Binding-site contacts:
Ligand atom N2 contacts residue MET118 of chain 52.E at 3.9 Å.
Ligand atom C8 contacts residue ASN67 of chain 52.E at 3.9 Å.
Ligand atom O7 contacts residue ASN67 of chain 52.E at 4.5 Å.
Ligand atom C2 contacts residue ASN67 of chain 52.E at 2.5 Å.
Ligand atom C3 contacts residue ASN67 of chain 52.E at 3.8 Å.
Ligand atom C7 contacts residue ASN67 of chain 52.E at 3.6 Å.
Ligand atom O7 contacts residue ARG89 of chain 52.E at 3.8 Å.
Ligand atom C7 contacts residue MET118 of chain 52.E at 4.1 Å (hydrophobic).
Ligand atom C1 contacts residue ASN67 of chain 52.E at 1.4 Å.
Ligand atom O7 contacts residue MET118 of chain 52.E at 3.4 Å.
Ligand atom C4 contacts residue ASN67 of chain 52.E at 4.2 Å.
Ligand atom C5 contacts residue ASN67 of chain 52.E at 3.7 Å.
Ligand atom O5 contacts residue ASN67 of chain 52.E at 2.4 Å (h-bond).
Ligand atom C7 contacts residue PHE90 of chain 52.E at 4.1 Å (hydrophobic).
Ligand atom O7 contacts residue PHE90 of chain 52.E at 3.4 Å.
Ligand atom N2 contacts residue ASN67 of chain 52.E at 2.9 Å (h-bond).

A small-molecule ligand and the protein it binds are described below.
Small molecule (SMILES): CC(=O)N[C@@H]1[C@@H](O)[C@H](O)[C@@H](CO)O[C@H]1O

Sequence of chain 52.E:
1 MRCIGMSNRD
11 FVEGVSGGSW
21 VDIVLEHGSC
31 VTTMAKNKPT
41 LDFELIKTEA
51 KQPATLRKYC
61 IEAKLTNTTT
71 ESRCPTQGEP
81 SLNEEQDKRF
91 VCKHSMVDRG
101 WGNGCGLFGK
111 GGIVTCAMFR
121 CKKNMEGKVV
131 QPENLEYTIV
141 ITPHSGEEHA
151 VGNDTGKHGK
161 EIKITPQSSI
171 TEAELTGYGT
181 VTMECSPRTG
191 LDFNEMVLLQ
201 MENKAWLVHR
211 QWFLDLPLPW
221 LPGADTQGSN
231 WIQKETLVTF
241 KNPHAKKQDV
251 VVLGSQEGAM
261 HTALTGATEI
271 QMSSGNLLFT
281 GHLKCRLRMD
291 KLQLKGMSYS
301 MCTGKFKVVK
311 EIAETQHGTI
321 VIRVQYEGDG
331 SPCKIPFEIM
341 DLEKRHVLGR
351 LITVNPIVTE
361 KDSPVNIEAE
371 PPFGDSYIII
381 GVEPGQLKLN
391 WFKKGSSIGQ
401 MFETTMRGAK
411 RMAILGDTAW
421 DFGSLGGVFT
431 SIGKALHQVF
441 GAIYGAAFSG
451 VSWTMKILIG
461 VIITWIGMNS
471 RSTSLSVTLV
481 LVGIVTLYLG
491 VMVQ